Sequence of chain 1.C:
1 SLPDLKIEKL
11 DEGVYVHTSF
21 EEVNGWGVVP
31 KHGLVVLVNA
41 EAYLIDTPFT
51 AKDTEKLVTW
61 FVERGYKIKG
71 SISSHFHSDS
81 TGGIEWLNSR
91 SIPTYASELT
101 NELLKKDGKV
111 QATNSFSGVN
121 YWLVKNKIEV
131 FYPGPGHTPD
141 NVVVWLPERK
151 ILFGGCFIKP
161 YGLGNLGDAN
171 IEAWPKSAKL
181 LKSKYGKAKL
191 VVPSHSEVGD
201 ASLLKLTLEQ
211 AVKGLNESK

This small molecule binds to this protein.
Small molecule (SMILES): Cc1ccc(-c2cn(-c3cccc(CP(=O)(O)O)c3)nn2)cc1

Binding-site contacts:
Ligand atom O03 contacts residue ITK1 of chain 1.P at 2.6 Å (h-bond).
Ligand atom C14 contacts residue ITK1 of chain 1.P at 3.7 Å.
Ligand atom C09 contacts residue TRP26 of chain 1.C at 3.7 Å (hydrophobic).
Ligand atom N11 contacts residue VAL29 of chain 1.C at 3.3 Å.
Ligand atom C18 contacts residue ITK1 of chain 1.P at 3.6 Å.
Ligand atom N12 contacts residue VAL29 of chain 1.C at 3.2 Å.
Ligand atom P02 contacts residue ASP79 of chain 1.C at 3.9 Å.
Ligand atom N12 contacts residue HIS195 of chain 1.C at 3.4 Å (h-bond).
Ligand atom C22 contacts residue ITK1 of chain 1.P at 3.7 Å.
Ligand atom N11 contacts residue ITK1 of chain 1.P at 3.3 Å.
Ligand atom O04 contacts residue ASP79 of chain 1.C at 3.0 Å (salt-bridge).
Ligand atom P02 contacts residue ZN1 of chain 1.N at 3.5 Å.
Ligand atom N12 contacts residue ITK1 of chain 1.P at 3.6 Å.
Ligand atom O04 contacts residue ITK1 of chain 1.P at 3.4 Å.
Ligand atom C21 contacts residue ITK1 of chain 1.P at 3.8 Å.
Ligand atom C21 contacts residue HIS195 of chain 1.C at 3.6 Å.
Ligand atom C08 contacts residue ASN165 of chain 1.C at 3.1 Å.
Ligand atom C07 contacts residue ASN165 of chain 1.C at 3.2 Å.
Ligand atom N13 contacts residue PRO30 of chain 1.C at 3.8 Å.
Ligand atom N13 contacts residue ITK1 of chain 1.P at 3.7 Å.
Ligand atom N13 contacts residue VAL29 of chain 1.C at 3.9 Å.
Ligand atom C22 contacts residue VAL29 of chain 1.C at 3.5 Å (hydrophobic).
Ligand atom C19 contacts residue ITK1 of chain 1.P at 3.5 Å.
Ligand atom C09 contacts residue ITK1 of chain 1.P at 3.3 Å.
Ligand atom C08 contacts residue TRP26 of chain 1.C at 3.5 Å (hydrophobic).
Ligand atom P02 contacts residue ITK1 of chain 1.P at 3.8 Å.
Ligand atom C06 contacts residue ITK1 of chain 1.P at 3.9 Å.
Ligand atom O04 contacts residue ZN1 of chain 1.N at 2.4 Å.
Ligand atom C10 contacts residue VAL29 of chain 1.C at 3.5 Å (hydrophobic).
Ligand atom C15 contacts residue ITK1 of chain 1.P at 3.8 Å.
Ligand atom C23 contacts residue VAL29 of chain 1.C at 3.4 Å (hydrophobic).
Ligand atom O03 contacts residue ZN1 of chain 1.N at 3.7 Å.
Ligand atom C20 contacts residue ITK1 of chain 1.P at 3.8 Å.
Ligand atom C09 contacts residue ASN165 of chain 1.C at 3.9 Å.
Ligand atom O04 contacts residue HIS195 of chain 1.C at 3.1 Å.
Ligand atom O01 contacts residue ASP79 of chain 1.C at 3.3 Å.
Ligand atom C07 contacts residue VAL23 of chain 1.C at 3.9 Å (hydrophobic).
Ligand atom C23 contacts residue ITK1 of chain 1.P at 3.4 Å.
Ligand atom C10 contacts residue ITK1 of chain 1.P at 3.3 Å.
Ligand atom N13 contacts residue HIS195 of chain 1.C at 3.5 Å.